Sequence of chain 2.D:
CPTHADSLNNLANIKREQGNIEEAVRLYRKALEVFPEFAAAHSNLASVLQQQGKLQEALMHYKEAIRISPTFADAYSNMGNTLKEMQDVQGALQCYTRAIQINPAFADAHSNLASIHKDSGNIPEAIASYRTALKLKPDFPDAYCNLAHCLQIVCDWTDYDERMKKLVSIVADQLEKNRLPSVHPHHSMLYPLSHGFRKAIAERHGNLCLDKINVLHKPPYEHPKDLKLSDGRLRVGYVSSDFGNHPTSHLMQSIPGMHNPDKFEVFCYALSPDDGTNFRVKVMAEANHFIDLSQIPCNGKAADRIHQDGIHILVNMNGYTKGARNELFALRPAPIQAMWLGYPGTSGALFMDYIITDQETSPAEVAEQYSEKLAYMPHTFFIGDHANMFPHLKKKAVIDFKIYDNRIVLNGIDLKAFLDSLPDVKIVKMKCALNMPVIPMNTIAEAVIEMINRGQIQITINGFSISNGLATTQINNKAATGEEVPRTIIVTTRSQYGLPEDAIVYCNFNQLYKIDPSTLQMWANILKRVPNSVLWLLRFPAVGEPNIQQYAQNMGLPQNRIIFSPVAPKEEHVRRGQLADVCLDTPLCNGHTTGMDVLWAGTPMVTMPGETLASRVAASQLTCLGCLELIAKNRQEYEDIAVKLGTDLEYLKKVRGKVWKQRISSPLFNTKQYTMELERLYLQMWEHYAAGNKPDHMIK

Sequence of chain 3.D:
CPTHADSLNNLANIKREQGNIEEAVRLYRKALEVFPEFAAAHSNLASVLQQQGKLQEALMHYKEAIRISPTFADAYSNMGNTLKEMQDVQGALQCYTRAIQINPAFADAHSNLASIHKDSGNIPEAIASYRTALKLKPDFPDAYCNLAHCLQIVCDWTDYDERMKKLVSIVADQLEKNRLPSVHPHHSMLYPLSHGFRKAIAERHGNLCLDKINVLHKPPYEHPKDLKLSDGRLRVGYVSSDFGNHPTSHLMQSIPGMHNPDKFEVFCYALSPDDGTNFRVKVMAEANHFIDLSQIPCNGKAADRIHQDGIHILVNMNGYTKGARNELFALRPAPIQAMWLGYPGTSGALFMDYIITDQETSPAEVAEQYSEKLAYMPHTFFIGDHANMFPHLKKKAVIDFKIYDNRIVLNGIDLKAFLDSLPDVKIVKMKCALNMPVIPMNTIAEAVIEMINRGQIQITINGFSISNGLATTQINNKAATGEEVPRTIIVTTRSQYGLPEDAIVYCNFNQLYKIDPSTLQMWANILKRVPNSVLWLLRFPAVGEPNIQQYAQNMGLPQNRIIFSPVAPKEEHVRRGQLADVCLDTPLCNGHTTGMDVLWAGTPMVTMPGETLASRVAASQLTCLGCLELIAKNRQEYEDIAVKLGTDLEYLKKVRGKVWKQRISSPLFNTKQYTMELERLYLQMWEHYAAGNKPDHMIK

The small molecule below binds the protein below.
Small molecule (SMILES): CC(=O)N[C@@H]1[C@@H](O)[C@H](O)[C@@H](CO)S[C@@H]1OP(=O)(O)OP(=O)(O)OC[C@H]1O[C@@H](n2ccc(=O)[nH]c2=O)[C@H](O)[C@@H]1O

Binding-site contacts:
Ligand atom O4' contacts residue LEU345 of chain 3.D at 2.7 Å (h-bond).
Ligand atom C2B contacts residue ASP617 of chain 3.D at 3.5 Å.
Ligand atom O6' contacts residue THR252 of chain 3.D at 2.5 Å (h-bond).
Ligand atom O2A contacts residue GLN531 of chain 3.D at 2.7 Å (h-bond).
Ligand atom O3' contacts residue PRO348 of chain 3.D at 3.4 Å.
Ligand atom C4' contacts residue LEU345 of chain 3.D at 3.6 Å (hydrophobic).
Ligand atom O1B contacts residue LYS534 of chain 3.D at 2.9 Å (salt-bridge).
Ligand atom O3B contacts residue LYS590 of chain 3.D at 2.6 Å (salt-bridge).
Ligand atom O7' contacts residue HIS190 of chain 3.D at 2.9 Å (h-bond).
Ligand atom O3' contacts residue HIS612 of chain 3.D at 3.1 Å (h-bond).
Ligand atom C3' contacts residue HIS612 of chain 3.D at 3.4 Å.
Ligand atom O1' contacts residue THR613 of chain 3.D at 3.0 Å (h-bond).
Ligand atom C5 contacts residue HIS593 of chain 3.D at 3.3 Å.
Ligand atom O4 contacts residue ARG596 of chain 3.D at 3.0 Å (salt-bridge).
Ligand atom C6 contacts residue HIS593 of chain 3.D at 3.5 Å.
Ligand atom O4 contacts residue ALA588 of chain 3.D at 3.1 Å (h-bond).
Ligand atom C2 contacts residue ALA588 of chain 3.D at 3.5 Å (hydrophobic).
Ligand atom O2' contacts residue LYS590 of chain 3.D at 2.5 Å (salt-bridge).
Ligand atom O4' contacts residue PHE386 of chain 3.D at 3.4 Å.
Ligand atom C6' contacts residue THR252 of chain 3.D at 3.3 Å.
Ligand atom O4 contacts residue LEU558 of chain 3.D at 3.4 Å.
Ligand atom N2' contacts residue HIS612 of chain 3.D at 2.9 Å (h-bond).
Ligand atom O2 contacts residue ALA588 of chain 3.D at 3.4 Å (h-bond).
Ligand atom C5' contacts residue THR613 of chain 3.D at 3.3 Å.
Ligand atom O2' contacts residue HIS593 of chain 3.D at 3.1 Å.
Ligand atom O2B contacts residue HIS612 of chain 3.D at 3.0 Å (h-bond).
Ligand atom PA contacts residue GLN531 of chain 3.D at 3.6 Å.
Ligand atom N1 contacts residue HIS593 of chain 3.D at 3.5 Å.
Ligand atom C2B contacts residue LYS590 of chain 3.D at 3.5 Å.
Ligand atom O4 contacts residue VAL587 of chain 3.D at 3.5 Å.
Ligand atom N3 contacts residue HIS593 of chain 3.D at 3.3 Å.
Ligand atom C6' contacts residue LEU255 of chain 3.D at 3.6 Å (hydrophobic).
Ligand atom O2' contacts residue ASP617 of chain 3.D at 2.7 Å (salt-bridge).
Ligand atom C8' contacts residue CYS609 of chain 3.D at 3.5 Å (hydrophobic).
Ligand atom N3 contacts residue VAL587 of chain 3.D at 3.5 Å.
Ligand atom O2B contacts residue THR614 of chain 3.D at 3.3 Å (h-bond).
Ligand atom O2B contacts residue THR613 of chain 3.D at 2.5 Å (h-bond).
Ligand atom N3 contacts residue ALA588 of chain 3.D at 2.8 Å (h-bond).
Ligand atom C4 contacts residue VAL587 of chain 3.D at 3.5 Å (hydrophobic).
Ligand atom C4 contacts residue HIS593 of chain 3.D at 3.3 Å.